Sequence of chain 5.E:
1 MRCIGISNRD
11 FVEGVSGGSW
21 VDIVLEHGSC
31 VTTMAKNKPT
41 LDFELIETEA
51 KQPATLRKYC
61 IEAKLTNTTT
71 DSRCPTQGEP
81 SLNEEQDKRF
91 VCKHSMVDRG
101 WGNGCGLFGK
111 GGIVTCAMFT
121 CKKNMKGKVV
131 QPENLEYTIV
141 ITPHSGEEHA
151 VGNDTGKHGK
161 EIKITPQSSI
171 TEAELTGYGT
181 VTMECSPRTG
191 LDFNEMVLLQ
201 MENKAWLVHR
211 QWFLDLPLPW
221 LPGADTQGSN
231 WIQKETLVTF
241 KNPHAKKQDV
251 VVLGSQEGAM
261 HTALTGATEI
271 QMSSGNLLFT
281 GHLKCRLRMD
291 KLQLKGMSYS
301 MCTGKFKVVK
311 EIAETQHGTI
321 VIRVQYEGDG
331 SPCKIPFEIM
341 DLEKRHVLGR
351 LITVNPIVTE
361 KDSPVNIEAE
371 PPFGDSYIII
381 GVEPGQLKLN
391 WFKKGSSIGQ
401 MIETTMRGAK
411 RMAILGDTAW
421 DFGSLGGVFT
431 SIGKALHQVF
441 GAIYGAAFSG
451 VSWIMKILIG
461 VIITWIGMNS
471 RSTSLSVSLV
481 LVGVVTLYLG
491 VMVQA

Binding-site contacts:
Ligand atom C7 contacts residue MET118 of chain 5.E at 3.8 Å (hydrophobic).
Ligand atom N2 contacts residue ASN67 of chain 5.E at 3.3 Å (h-bond).
Ligand atom C2 contacts residue ASN67 of chain 5.E at 2.4 Å.
Ligand atom O7 contacts residue MET118 of chain 5.E at 3.5 Å.
Ligand atom C4 contacts residue ASN67 of chain 5.E at 4.2 Å.
Ligand atom C7 contacts residue ASN67 of chain 5.E at 3.8 Å.
Ligand atom O5 contacts residue ASN67 of chain 5.E at 2.4 Å (h-bond).
Ligand atom C5 contacts residue ASN67 of chain 5.E at 3.7 Å.
Ligand atom O7 contacts residue ASN67 of chain 5.E at 4.5 Å.
Ligand atom C1 contacts residue ASN67 of chain 5.E at 1.4 Å.
Ligand atom C8 contacts residue ASN67 of chain 5.E at 3.6 Å.
Ligand atom O3 contacts residue ASN67 of chain 5.E at 3.8 Å.
Ligand atom C8 contacts residue MET118 of chain 5.E at 4.1 Å (hydrophobic).
Ligand atom C3 contacts residue ASN67 of chain 5.E at 3.6 Å.
Ligand atom O7 contacts residue ARG89 of chain 5.E at 4.2 Å.
Ligand atom C8 contacts residue PHE90 of chain 5.E at 4.4 Å (hydrophobic).

This protein binds this small molecule.
Small molecule (SMILES): CC(=O)N[C@@H]1[C@@H](O)[C@H](O)[C@@H](CO)O[C@H]1O